Sequence of chain 1.A:
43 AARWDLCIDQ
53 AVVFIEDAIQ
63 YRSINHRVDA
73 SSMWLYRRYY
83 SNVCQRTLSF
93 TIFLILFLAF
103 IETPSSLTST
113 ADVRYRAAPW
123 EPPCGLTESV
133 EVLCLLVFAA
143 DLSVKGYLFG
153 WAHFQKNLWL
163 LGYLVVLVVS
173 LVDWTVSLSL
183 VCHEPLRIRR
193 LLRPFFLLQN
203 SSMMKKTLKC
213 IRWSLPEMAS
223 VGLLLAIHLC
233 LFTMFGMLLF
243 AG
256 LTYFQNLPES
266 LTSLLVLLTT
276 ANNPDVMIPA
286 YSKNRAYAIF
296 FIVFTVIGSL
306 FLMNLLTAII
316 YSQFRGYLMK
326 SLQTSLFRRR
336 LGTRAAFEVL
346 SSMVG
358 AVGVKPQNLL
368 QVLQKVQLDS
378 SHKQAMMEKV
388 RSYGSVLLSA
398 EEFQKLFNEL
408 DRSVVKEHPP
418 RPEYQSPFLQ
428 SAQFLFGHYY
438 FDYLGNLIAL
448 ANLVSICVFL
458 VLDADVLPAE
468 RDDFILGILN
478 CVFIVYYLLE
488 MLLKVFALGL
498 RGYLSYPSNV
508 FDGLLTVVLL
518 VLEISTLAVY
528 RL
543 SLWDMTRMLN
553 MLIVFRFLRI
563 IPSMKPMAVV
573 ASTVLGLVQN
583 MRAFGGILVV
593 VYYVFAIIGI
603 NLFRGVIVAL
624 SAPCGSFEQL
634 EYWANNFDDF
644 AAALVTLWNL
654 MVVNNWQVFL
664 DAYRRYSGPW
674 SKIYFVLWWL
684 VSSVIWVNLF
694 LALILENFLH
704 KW

Binding-site contacts:
Ligand atom O4 contacts residue LYS208 of chain 1.A at 3.9 Å.
Ligand atom O1A contacts residue ARG214 of chain 1.A at 2.9 Å (salt-bridge).
Ligand atom O51 contacts residue THR329 of chain 1.A at 3.7 Å.
Ligand atom O3C contacts residue TRP161 of chain 1.A at 3.8 Å.
Ligand atom O11 contacts residue ASN159 of chain 1.A at 3.5 Å (h-bond).
Ligand atom O33 contacts residue ARG333 of chain 1.A at 4.0 Å.
Ligand atom C3A contacts residue ARG214 of chain 1.A at 4.0 Å.
Ligand atom O2 contacts residue ASN159 of chain 1.A at 4.2 Å.
Ligand atom O52 contacts residue LYS211 of chain 1.A at 3.5 Å.
Ligand atom P3 contacts residue LYS207 of chain 1.A at 4.0 Å.
Ligand atom O2C contacts residue TRP161 of chain 1.A at 3.9 Å.
Ligand atom C1A contacts residue ARG214 of chain 1.A at 4.0 Å.
Ligand atom O31 contacts residue ARG333 of chain 1.A at 4.3 Å.
Ligand atom P5 contacts residue SER326 of chain 1.A at 4.0 Å.
Ligand atom C1B contacts residue LEU160 of chain 1.A at 4.2 Å (hydrophobic).
Ligand atom O33 contacts residue SER204 of chain 1.A at 4.0 Å.
Ligand atom O53 contacts residue SER326 of chain 1.A at 3.9 Å.
Ligand atom C2 contacts residue TRP161 of chain 1.A at 3.8 Å (hydrophobic).
Ligand atom O51 contacts residue SER326 of chain 1.A at 4.1 Å.
Ligand atom C1 contacts residue TRP161 of chain 1.A at 3.8 Å (hydrophobic).
Ligand atom C7A contacts residue LEU210 of chain 1.A at 4.1 Å (hydrophobic).
Ligand atom C5A contacts residue ARG214 of chain 1.A at 4.1 Å.
Ligand atom O1B contacts residue TRP161 of chain 1.A at 3.6 Å.
Ligand atom C5B contacts residue GLY164 of chain 1.A at 4.2 Å.
Ligand atom O33 contacts residue LYS207 of chain 1.A at 4.2 Å.
Ligand atom O53 contacts residue LYS208 of chain 1.A at 2.9 Å.
Ligand atom O4 contacts residue ARG333 of chain 1.A at 2.9 Å (salt-bridge).
Ligand atom O52 contacts residue SER326 of chain 1.A at 3.1 Å (h-bond).
Ligand atom O6 contacts residue LYS211 of chain 1.A at 3.1 Å.
Ligand atom C5A contacts residue LEU210 of chain 1.A at 3.3 Å (hydrophobic).
Ligand atom C2C contacts residue TRP161 of chain 1.A at 3.6 Å (hydrophobic).
Ligand atom O32 contacts residue LYS207 of chain 1.A at 2.5 Å (salt-bridge).
Ligand atom C4 contacts residue ARG333 of chain 1.A at 4.1 Å.
Ligand atom O11 contacts residue TRP161 of chain 1.A at 4.3 Å.
Ligand atom O1B contacts residue LEU160 of chain 1.A at 3.1 Å (h-bond).
Ligand atom O1 contacts residue TRP161 of chain 1.A at 3.3 Å (h-bond).
Ligand atom C3C contacts residue LEU160 of chain 1.A at 3.9 Å (hydrophobic).
Ligand atom O12 contacts residue LYS211 of chain 1.A at 4.2 Å.
Ligand atom C3C contacts residue TRP161 of chain 1.A at 4.2 Å (hydrophobic).
Ligand atom C4A contacts residue LEU210 of chain 1.A at 4.2 Å (hydrophobic).

This small molecule binds to this protein.
Small molecule (SMILES): CCCCCCCC(=O)OC[C@H](COP(=O)(O)OC1[C@H](O)[C@H](OP(=O)(O)O)C(O)[C@H](OP(=O)(O)O)[C@H]1O)OC(=O)CCCCCCC